Binding-site contacts:
Ligand atom O2B contacts residue GLY13 of chain 1.A at 3.5 Å (h-bond).
Ligand atom O3G contacts residue GLN61 of chain 1.A at 3.1 Å.
Ligand atom C3B contacts residue LYS16 of chain 1.A at 3.5 Å.
Ligand atom O1G contacts residue ALA59 of chain 1.A at 3.3 Å.
Ligand atom O6 contacts residue LYS117 of chain 1.A at 3.5 Å (salt-bridge).
Ligand atom N2 contacts residue LYS147 of chain 1.A at 3.5 Å (salt-bridge).
Ligand atom C3B contacts residue MG1 of chain 1.E at 3.2 Å.
Ligand atom O2A contacts residue SER17 of chain 1.A at 3.3 Å (h-bond).
Ligand atom O4' contacts residue LYS117 of chain 1.A at 3.3 Å (salt-bridge).
Ligand atom PG contacts residue LYS16 of chain 1.A at 3.3 Å.
Ligand atom O6 contacts residue ASN116 of chain 1.A at 3.1 Å (h-bond).
Ligand atom O2A contacts residue GLY15 of chain 1.A at 3.1 Å.
Ligand atom C3B contacts residue GLY13 of chain 1.A at 3.5 Å.
Ligand atom O6 contacts residue SER145 of chain 1.A at 3.2 Å.
Ligand atom O1B contacts residue SER17 of chain 1.A at 3.1 Å (h-bond).
Ligand atom N7 contacts residue ASN116 of chain 1.A at 3.0 Å (h-bond).
Ligand atom O1G contacts residue THR35 of chain 1.A at 2.7 Å (h-bond).
Ligand atom O2G contacts residue GLY12 of chain 1.A at 3.4 Å.
Ligand atom O3A contacts residue GLY15 of chain 1.A at 3.5 Å (h-bond).
Ligand atom PB contacts residue LYS16 of chain 1.A at 3.1 Å.
Ligand atom O2B contacts residue VAL14 of chain 1.A at 3.2 Å (h-bond).
Ligand atom C6 contacts residue LYS147 of chain 1.A at 3.5 Å.
Ligand atom O1B contacts residue MG1 of chain 1.E at 2.1 Å.
Ligand atom PB contacts residue MG1 of chain 1.E at 3.2 Å.
Ligand atom O2A contacts residue ALA18 of chain 1.A at 3.1 Å (h-bond).
Ligand atom O6 contacts residue LYS147 of chain 1.A at 3.3 Å (salt-bridge).
Ligand atom O2G contacts residue GLY60 of chain 1.A at 3.1 Å (h-bond).
Ligand atom PG contacts residue MG1 of chain 1.E at 3.1 Å.
Ligand atom O6 contacts residue ALA146 of chain 1.A at 2.6 Å (h-bond).
Ligand atom N1 contacts residue LYS147 of chain 1.A at 3.5 Å.
Ligand atom C6 contacts residue ALA146 of chain 1.A at 3.5 Å (hydrophobic).
Ligand atom O2B contacts residue LYS16 of chain 1.A at 2.3 Å (salt-bridge).
Ligand atom O2' contacts residue ASP30 of chain 1.A at 2.7 Å.
Ligand atom O2B contacts residue GLY15 of chain 1.A at 2.8 Å (h-bond).
Ligand atom O1G contacts residue MG1 of chain 1.E at 2.0 Å.
Ligand atom N1 contacts residue ASP119 of chain 1.A at 2.9 Å (salt-bridge).
Ligand atom C2' contacts residue ASP30 of chain 1.A at 3.5 Å.
Ligand atom O2' contacts residue PHE28 of chain 1.A at 3.5 Å.
Ligand atom O2G contacts residue LYS16 of chain 1.A at 2.3 Å (salt-bridge).
Ligand atom N2 contacts residue ASP119 of chain 1.A at 2.8 Å (salt-bridge).

A small-molecule ligand and the protein it binds are described below.
Small molecule (SMILES): Nc1nc2c(ncn2[C@@H]2O[C@H](CO[P](=O)(O)O[P](=O)(O)CP(=O)(O)O)[C@@H](O)[C@H]2O)c(=O)[nH]1

Sequence of chain 1.A:
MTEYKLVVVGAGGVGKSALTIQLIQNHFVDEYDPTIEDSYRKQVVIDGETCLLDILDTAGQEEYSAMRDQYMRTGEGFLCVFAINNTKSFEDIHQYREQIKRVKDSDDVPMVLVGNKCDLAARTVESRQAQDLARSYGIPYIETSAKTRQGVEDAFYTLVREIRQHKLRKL